Sequence of chain 1.A:
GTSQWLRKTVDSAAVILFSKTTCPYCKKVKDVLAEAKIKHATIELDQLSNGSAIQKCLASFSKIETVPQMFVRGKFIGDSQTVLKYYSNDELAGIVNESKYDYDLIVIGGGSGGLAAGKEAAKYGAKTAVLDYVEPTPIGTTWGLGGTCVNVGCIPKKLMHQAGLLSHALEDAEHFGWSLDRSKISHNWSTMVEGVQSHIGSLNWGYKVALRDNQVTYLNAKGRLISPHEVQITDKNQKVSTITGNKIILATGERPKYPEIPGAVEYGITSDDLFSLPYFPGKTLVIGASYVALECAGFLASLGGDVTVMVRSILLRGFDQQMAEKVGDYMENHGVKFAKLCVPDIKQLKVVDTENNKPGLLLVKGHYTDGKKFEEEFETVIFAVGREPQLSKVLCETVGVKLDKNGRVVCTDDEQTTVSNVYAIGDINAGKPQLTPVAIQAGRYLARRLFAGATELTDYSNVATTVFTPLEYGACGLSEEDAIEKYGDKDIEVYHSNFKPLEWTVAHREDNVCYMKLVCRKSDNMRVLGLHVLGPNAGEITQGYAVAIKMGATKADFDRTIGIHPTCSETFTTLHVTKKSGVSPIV

Binding-site contacts:
Ligand atom N2 contacts residue GLN244 of chain 1.A at 3.3 Å (h-bond).
Ligand atom S1 contacts residue THR240 of chain 1.A at 3.4 Å (h-bond).
Ligand atom C5 contacts residue TYR139 of chain 1.A at 3.7 Å (hydrophobic).
Ligand atom C7 contacts residue LYS242 of chain 1.A at 4.2 Å.
Ligand atom C3 contacts residue LYS242 of chain 1.A at 3.6 Å.
Ligand atom O1 contacts residue LYS242 of chain 1.A at 3.2 Å.
Ligand atom C4 contacts residue ALA227 of chain 1.A at 4.0 Å (hydrophobic).
Ligand atom C4 contacts residue LYS228 of chain 1.A at 4.0 Å.
Ligand atom C3 contacts residue ALA227 of chain 1.A at 4.3 Å (hydrophobic).
Ligand atom C6 contacts residue TYR139 of chain 1.A at 4.1 Å (hydrophobic).
Ligand atom C8 contacts residue LYS242 of chain 1.A at 3.8 Å.
Ligand atom C2 contacts residue TYR139 of chain 1.A at 3.5 Å (hydrophobic).
Ligand atom C3 contacts residue ASP241 of chain 1.A at 3.9 Å.
Ligand atom C5 contacts residue THR240 of chain 1.A at 3.6 Å.
Ligand atom C3 contacts residue THR240 of chain 1.A at 4.3 Å.
Ligand atom C4 contacts residue ASN226 of chain 1.A at 3.9 Å.
Ligand atom C7 contacts residue ASP241 of chain 1.A at 4.0 Å.
Ligand atom S1 contacts residue LYS228 of chain 1.A at 4.1 Å.
Ligand atom C2 contacts residue LYS242 of chain 1.A at 3.4 Å.
Ligand atom C5 contacts residue ASP241 of chain 1.A at 3.6 Å.
Ligand atom C6 contacts residue GLN244 of chain 1.A at 3.2 Å.
Ligand atom C7 contacts residue TYR139 of chain 1.A at 3.4 Å (hydrophobic).
Ligand atom S1 contacts residue GLN244 of chain 1.A at 4.1 Å.
Ligand atom N2 contacts residue TYR139 of chain 1.A at 3.7 Å.
Ligand atom C7 contacts residue GLN244 of chain 1.A at 4.0 Å.
Ligand atom C4 contacts residue ASP241 of chain 1.A at 3.5 Å.
Ligand atom N1 contacts residue GLN244 of chain 1.A at 3.5 Å (h-bond).
Ligand atom O1 contacts residue ASN226 of chain 1.A at 4.3 Å.
Ligand atom C5 contacts residue GLN244 of chain 1.A at 4.4 Å.
Ligand atom C4 contacts residue LYS242 of chain 1.A at 3.8 Å.
Ligand atom S1 contacts residue ASP241 of chain 1.A at 4.0 Å.
Ligand atom C4 contacts residue THR240 of chain 1.A at 3.1 Å.
Ligand atom C5 contacts residue LYS242 of chain 1.A at 4.3 Å.
Ligand atom C3 contacts residue ASN226 of chain 1.A at 3.3 Å.
Ligand atom C1 contacts residue LYS242 of chain 1.A at 3.5 Å.
Ligand atom C1 contacts residue ASN226 of chain 1.A at 3.0 Å.
Ligand atom O1 contacts residue TYR139 of chain 1.A at 4.2 Å.
Ligand atom C8 contacts residue TYR139 of chain 1.A at 3.4 Å (hydrophobic).
Ligand atom C3 contacts residue TYR139 of chain 1.A at 3.5 Å (hydrophobic).
Ligand atom C4 contacts residue TYR139 of chain 1.A at 3.6 Å (hydrophobic).

A protein and the small-molecule ligand that binds it are described below.
Small molecule (SMILES): COc1ccc2sc(N)nc2c1